Binding-site contacts:
Ligand atom C5 contacts residue SO41 of chain 1.G at 3.6 Å.
Ligand atom O4 contacts residue SO41 of chain 1.G at 2.7 Å (h-bond).
Ligand atom C9 contacts residue HIS61 of chain 1.A at 4.3 Å.
Ligand atom O13 contacts residue ARG69 of chain 1.A at 3.8 Å.
Ligand atom C6 contacts residue SO41 of chain 1.G at 3.9 Å.
Ligand atom C8 contacts residue ARG64 of chain 1.A at 4.5 Å.
Ligand atom O7 contacts residue ARG64 of chain 1.A at 4.2 Å.
Ligand atom C12 contacts residue GLU68 of chain 1.A at 4.0 Å.
Ligand atom O10 contacts residue GLU68 of chain 1.A at 3.5 Å (salt-bridge).
Ligand atom O7 contacts residue GLU68 of chain 1.A at 4.4 Å.
Ligand atom C11 contacts residue GLU68 of chain 1.A at 2.8 Å.
Ligand atom C11 contacts residue ARG69 of chain 1.A at 3.8 Å.
Ligand atom C12 contacts residue ARG69 of chain 1.A at 3.7 Å.
Ligand atom C6 contacts residue HIS61 of chain 1.A at 3.9 Å.
Ligand atom O13 contacts residue GLU68 of chain 1.A at 4.2 Å.
Ligand atom O4 contacts residue HIS61 of chain 1.A at 3.8 Å.
Ligand atom C8 contacts residue HIS61 of chain 1.A at 3.5 Å.
Ligand atom C8 contacts residue GLU68 of chain 1.A at 4.3 Å.
Ligand atom C11 contacts residue TYR65 of chain 1.A at 4.4 Å (hydrophobic).
Ligand atom C6 contacts residue ARG64 of chain 1.A at 4.1 Å.
Ligand atom O10 contacts residue TYR65 of chain 1.A at 4.3 Å.
Ligand atom O7 contacts residue HIS61 of chain 1.A at 4.3 Å.
Ligand atom C5 contacts residue HIS61 of chain 1.A at 3.6 Å.
Ligand atom O10 contacts residue HIS61 of chain 1.A at 3.9 Å.
Ligand atom O4 contacts residue ARG64 of chain 1.A at 3.2 Å (salt-bridge).
Ligand atom C9 contacts residue GLU68 of chain 1.A at 3.3 Å.
Ligand atom C5 contacts residue ARG64 of chain 1.A at 3.4 Å.

The small molecule below binds the protein below.
Small molecule (SMILES): CCOCCOCCOCCO

Sequence of chain 1.A:
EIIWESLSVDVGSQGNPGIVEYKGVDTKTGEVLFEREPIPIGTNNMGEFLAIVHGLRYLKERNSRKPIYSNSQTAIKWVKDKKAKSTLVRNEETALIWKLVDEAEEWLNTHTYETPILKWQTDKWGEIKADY